A small-molecule ligand and the protein it binds are described below.
Small molecule (SMILES): CCCNC(=O)c1ccc(S(N)(=O)=O)cc1

Sequence of chain 1.A:
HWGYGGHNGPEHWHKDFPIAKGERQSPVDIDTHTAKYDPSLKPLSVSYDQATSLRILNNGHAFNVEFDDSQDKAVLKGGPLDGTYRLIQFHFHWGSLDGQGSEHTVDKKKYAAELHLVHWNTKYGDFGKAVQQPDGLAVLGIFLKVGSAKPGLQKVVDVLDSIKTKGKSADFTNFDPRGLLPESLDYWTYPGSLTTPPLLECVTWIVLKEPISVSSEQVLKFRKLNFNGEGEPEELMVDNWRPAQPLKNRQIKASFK

Binding-site contacts:
Ligand atom C2' contacts residue PRO200 of chain 1.A at 3.7 Å (hydrophobic).
Ligand atom C16 contacts residue LEU196 of chain 1.A at 4.0 Å (hydrophobic).
Ligand atom O1S contacts residue HIS118 of chain 1.A at 3.4 Å (h-bond).
Ligand atom O1S contacts residue ZN1 of chain 1.B at 3.0 Å.
Ligand atom O7 contacts residue PHE129 of chain 1.A at 3.2 Å.
Ligand atom C4 contacts residue LEU196 of chain 1.A at 3.9 Å (hydrophobic).
Ligand atom C5 contacts residue LEU196 of chain 1.A at 3.7 Å (hydrophobic).
Ligand atom S contacts residue HIS118 of chain 1.A at 3.9 Å.
Ligand atom N3S contacts residue HIS95 of chain 1.A at 3.4 Å (h-bond).
Ligand atom O1S contacts residue VAL141 of chain 1.A at 3.8 Å.
Ligand atom C3 contacts residue VAL120 of chain 1.A at 3.7 Å (hydrophobic).
Ligand atom N3S contacts residue THR197 of chain 1.A at 2.9 Å (h-bond).
Ligand atom O2S contacts residue THR197 of chain 1.A at 2.9 Å (h-bond).
Ligand atom C5 contacts residue THR197 of chain 1.A at 4.0 Å.
Ligand atom O1S contacts residue VAL120 of chain 1.A at 3.9 Å.
Ligand atom C5 contacts residue THR198 of chain 1.A at 3.2 Å.
Ligand atom S contacts residue ZN1 of chain 1.B at 3.0 Å.
Ligand atom S contacts residue THR197 of chain 1.A at 3.9 Å.
Ligand atom O1S contacts residue TRP207 of chain 1.A at 4.0 Å.
Ligand atom C6 contacts residue LEU196 of chain 1.A at 3.8 Å (hydrophobic).
Ligand atom S contacts residue HIS93 of chain 1.A at 3.9 Å.
Ligand atom C16 contacts residue PRO200 of chain 1.A at 3.9 Å (hydrophobic).
Ligand atom O1S contacts residue HIS93 of chain 1.A at 3.4 Å.
Ligand atom C3 contacts residue GLN91 of chain 1.A at 4.2 Å.
Ligand atom C2 contacts residue VAL120 of chain 1.A at 4.2 Å (hydrophobic).
Ligand atom O2S contacts residue LEU196 of chain 1.A at 3.4 Å.
Ligand atom C6 contacts residue THR198 of chain 1.A at 3.2 Å.
Ligand atom C4 contacts residue ZN1 of chain 1.B at 4.2 Å.
Ligand atom O2S contacts residue TRP207 of chain 1.A at 3.4 Å.
Ligand atom N3S contacts residue ZN1 of chain 1.B at 2.0 Å.
Ligand atom N3S contacts residue HIS93 of chain 1.A at 3.2 Å (h-bond).
Ligand atom C3 contacts residue LEU196 of chain 1.A at 4.0 Å (hydrophobic).
Ligand atom O2S contacts residue SER195 of chain 1.A at 4.0 Å.
Ligand atom C4 contacts residue HIS93 of chain 1.A at 4.2 Å.
Ligand atom C2 contacts residue GLN91 of chain 1.A at 3.8 Å.
Ligand atom C2 contacts residue LEU196 of chain 1.A at 4.0 Å (hydrophobic).
Ligand atom O2S contacts residue ZN1 of chain 1.B at 4.1 Å.
Ligand atom C1 contacts residue LEU196 of chain 1.A at 3.9 Å (hydrophobic).
Ligand atom N3S contacts residue HIS118 of chain 1.A at 3.4 Å (h-bond).
Ligand atom C3 contacts residue HIS93 of chain 1.A at 4.0 Å.